Sequence of chain 1.B:
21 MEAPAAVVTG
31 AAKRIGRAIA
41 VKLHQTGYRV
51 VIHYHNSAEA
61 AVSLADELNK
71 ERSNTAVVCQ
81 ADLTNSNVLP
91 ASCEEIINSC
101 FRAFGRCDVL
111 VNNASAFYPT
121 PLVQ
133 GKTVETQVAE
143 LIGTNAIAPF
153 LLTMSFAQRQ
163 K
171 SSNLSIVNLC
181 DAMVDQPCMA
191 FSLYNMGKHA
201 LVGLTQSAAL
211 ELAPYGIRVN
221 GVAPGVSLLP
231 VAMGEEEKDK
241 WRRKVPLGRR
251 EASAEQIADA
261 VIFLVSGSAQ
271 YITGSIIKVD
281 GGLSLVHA

This small molecule binds to this protein.
Small molecule (SMILES): Nc1nc2ccc(C(=O)NC(c3ccccc3)c3ccccc3)cc2s1

Sequence of chain 1.C:
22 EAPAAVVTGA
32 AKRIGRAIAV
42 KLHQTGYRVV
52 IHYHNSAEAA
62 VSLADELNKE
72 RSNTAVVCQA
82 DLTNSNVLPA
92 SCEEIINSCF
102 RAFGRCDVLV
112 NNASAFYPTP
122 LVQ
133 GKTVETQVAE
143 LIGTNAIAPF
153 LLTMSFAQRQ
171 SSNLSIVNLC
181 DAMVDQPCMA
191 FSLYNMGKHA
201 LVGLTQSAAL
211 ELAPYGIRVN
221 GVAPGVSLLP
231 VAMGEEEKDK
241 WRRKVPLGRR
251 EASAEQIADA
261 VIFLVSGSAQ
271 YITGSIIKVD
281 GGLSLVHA

Binding-site contacts:
Ligand atom CAW contacts residue TRP241 of chain 1.B at 3.3 Å (hydrophobic).
Ligand atom NAB contacts residue NAP1 of chain 1.I at 3.0 Å (h-bond).
Ligand atom CAZ contacts residue MET183 of chain 1.B at 3.5 Å (hydrophobic).
Ligand atom CAV contacts residue CYS188 of chain 1.B at 3.6 Å (hydrophobic).
Ligand atom CAA contacts residue PHE117 of chain 1.B at 3.5 Å (hydrophobic).
Ligand atom CAJ contacts residue TYR194 of chain 1.B at 3.1 Å (hydrophobic).
Ligand atom CAT contacts residue PHE117 of chain 1.B at 3.7 Å (hydrophobic).
Ligand atom SAC contacts residue PHE117 of chain 1.B at 4.0 Å.
Ligand atom CAR contacts residue TRP241 of chain 1.B at 3.2 Å (hydrophobic).
Ligand atom NAF contacts residue NAP1 of chain 1.I at 2.8 Å (h-bond).
Ligand atom CAE contacts residue PHE117 of chain 1.B at 3.6 Å (hydrophobic).
Ligand atom CAE contacts residue TYR194 of chain 1.B at 3.7 Å (hydrophobic).
Ligand atom CAJ contacts residue ASP181 of chain 1.B at 3.8 Å.
Ligand atom CAZ contacts residue CYS188 of chain 1.B at 3.6 Å (hydrophobic).
Ligand atom CAG contacts residue NAP1 of chain 1.I at 3.7 Å.
Ligand atom CAT contacts residue CYS188 of chain 1.B at 3.4 Å (hydrophobic).
Ligand atom CAA contacts residue NAP1 of chain 1.I at 3.4 Å.
Ligand atom CAY contacts residue MET183 of chain 1.B at 3.9 Å (hydrophobic).
Ligand atom CAD contacts residue NAP1 of chain 1.I at 3.8 Å.
Ligand atom CAG contacts residue PHE117 of chain 1.B at 3.8 Å (hydrophobic).
Ligand atom NAB contacts residue SER115 of chain 1.B at 3.0 Å (h-bond).
Ligand atom CAA contacts residue SER115 of chain 1.B at 3.9 Å.
Ligand atom CAE contacts residue NAP1 of chain 1.I at 3.8 Å.
Ligand atom CAI contacts residue NAP1 of chain 1.I at 3.4 Å.
Ligand atom CAU contacts residue CYS188 of chain 1.B at 3.8 Å (hydrophobic).
Ligand atom NAF contacts residue PHE117 of chain 1.B at 3.7 Å.
Ligand atom CAX contacts residue TRP241 of chain 1.B at 3.2 Å (hydrophobic).
Ligand atom CAJ contacts residue NAP1 of chain 1.I at 3.5 Å.
Ligand atom CAD contacts residue PHE117 of chain 1.B at 3.8 Å (hydrophobic).
Ligand atom NAF contacts residue TYR194 of chain 1.B at 3.5 Å (h-bond).
Ligand atom CAR contacts residue MET233 of chain 1.B at 3.9 Å (hydrophobic).
Ligand atom CAN contacts residue CYS188 of chain 1.B at 3.9 Å (hydrophobic).
Ligand atom SAC contacts residue NAP1 of chain 1.I at 3.3 Å (h-bond).
Ligand atom NAB contacts residue PHE117 of chain 1.B at 3.7 Å.
Ligand atom CAH contacts residue NAP1 of chain 1.I at 3.7 Å.
Ligand atom CAI contacts residue PHE117 of chain 1.B at 3.7 Å (hydrophobic).
Ligand atom CAU contacts residue PHE117 of chain 1.B at 3.9 Å (hydrophobic).
Ligand atom CAQ contacts residue TRP241 of chain 1.B at 3.5 Å (hydrophobic).
Ligand atom CAH contacts residue PHE117 of chain 1.B at 3.7 Å (hydrophobic).
Ligand atom CAJ contacts residue PHE117 of chain 1.B at 3.6 Å (hydrophobic).